Sequence of chain 1.B:
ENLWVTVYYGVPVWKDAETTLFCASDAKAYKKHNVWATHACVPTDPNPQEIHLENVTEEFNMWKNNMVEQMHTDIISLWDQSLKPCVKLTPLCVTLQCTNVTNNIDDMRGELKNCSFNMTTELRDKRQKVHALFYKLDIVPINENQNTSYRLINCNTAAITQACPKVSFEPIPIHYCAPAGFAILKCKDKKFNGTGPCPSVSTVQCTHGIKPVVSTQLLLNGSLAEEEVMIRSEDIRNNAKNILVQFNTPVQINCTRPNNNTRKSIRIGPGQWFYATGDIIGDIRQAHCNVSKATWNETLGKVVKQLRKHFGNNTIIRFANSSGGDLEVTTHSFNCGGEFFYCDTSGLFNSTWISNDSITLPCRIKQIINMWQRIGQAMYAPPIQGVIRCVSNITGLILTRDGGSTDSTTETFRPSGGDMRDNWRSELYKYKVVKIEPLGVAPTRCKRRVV

The protein below binds the small molecule below.
Small molecule (SMILES): CC(=O)N[C@@H]1[C@@H](O)[C@H](O)[C@@H](CO)O[C@H]1O

Binding-site contacts:
Ligand atom C5 contacts residue ASN118 of chain 1.B at 3.6 Å.
Ligand atom C1 contacts residue ASN118 of chain 1.B at 1.4 Å.
Ligand atom C8 contacts residue SER116 of chain 1.B at 3.3 Å.
Ligand atom C8 contacts residue PHE117 of chain 1.B at 3.6 Å (hydrophobic).
Ligand atom C7 contacts residue ASN118 of chain 1.B at 4.0 Å.
Ligand atom O7 contacts residue GLN97 of chain 1.B at 4.2 Å.
Ligand atom C2 contacts residue ASN118 of chain 1.B at 2.5 Å.
Ligand atom N2 contacts residue ASN118 of chain 1.B at 2.9 Å (h-bond).
Ligand atom O5 contacts residue ASN118 of chain 1.B at 2.3 Å (h-bond).
Ligand atom C4 contacts residue ASN118 of chain 1.B at 4.2 Å.
Ligand atom C3 contacts residue ASN118 of chain 1.B at 3.8 Å.
Ligand atom C8 contacts residue GLN97 of chain 1.B at 3.9 Å.